Sequence of chain 3.F:
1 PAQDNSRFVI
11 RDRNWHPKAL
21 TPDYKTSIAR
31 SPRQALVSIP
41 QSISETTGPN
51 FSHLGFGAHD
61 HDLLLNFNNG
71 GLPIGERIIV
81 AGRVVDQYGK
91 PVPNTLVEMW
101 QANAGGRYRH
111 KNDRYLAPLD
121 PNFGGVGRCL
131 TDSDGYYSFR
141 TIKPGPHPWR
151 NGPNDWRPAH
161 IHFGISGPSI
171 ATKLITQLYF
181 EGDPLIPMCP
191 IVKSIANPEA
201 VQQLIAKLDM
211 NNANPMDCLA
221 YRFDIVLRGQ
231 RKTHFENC

This small molecule binds to this protein.
Small molecule (SMILES): O=[N+]([O-])c1ccc(O)c(O)c1

Binding-site contacts:
Ligand atom O10 contacts residue VAL201 of chain 3.F at 3.7 Å.
Ligand atom C6 contacts residue GLN202 of chain 3.F at 3.0 Å.
Ligand atom O7 contacts residue GLN202 of chain 3.F at 2.5 Å (h-bond).
Ligand atom N9 contacts residue LYS193 of chain 3.F at 3.4 Å (salt-bridge).
Ligand atom O8 contacts residue ILE205 of chain 3.F at 3.6 Å.
Ligand atom C5 contacts residue VAL201 of chain 3.F at 3.8 Å (hydrophobic).
Ligand atom C4 contacts residue ILE186 of chain 3.F at 4.3 Å (hydrophobic).
Ligand atom C3 contacts residue PRO187 of chain 3.F at 4.3 Å (hydrophobic).
Ligand atom C4 contacts residue VAL201 of chain 3.F at 3.8 Å (hydrophobic).
Ligand atom C5 contacts residue GLN202 of chain 3.F at 4.4 Å.
Ligand atom O11 contacts residue VAL201 of chain 3.F at 4.2 Å.
Ligand atom O7 contacts residue ILE205 of chain 3.F at 3.2 Å.
Ligand atom O11 contacts residue LYS193 of chain 3.F at 3.3 Å.
Ligand atom C1 contacts residue ILE205 of chain 3.F at 3.2 Å (hydrophobic).
Ligand atom O11 contacts residue PRO187 of chain 3.F at 3.3 Å.
Ligand atom C6 contacts residue ILE205 of chain 3.F at 3.8 Å (hydrophobic).
Ligand atom N9 contacts residue PRO187 of chain 3.F at 4.5 Å.
Ligand atom O10 contacts residue LYS193 of chain 3.F at 2.6 Å (salt-bridge).
Ligand atom C5 contacts residue ILE205 of chain 3.F at 4.5 Å (hydrophobic).
Ligand atom C3 contacts residue ILE205 of chain 3.F at 4.1 Å (hydrophobic).
Ligand atom C1 contacts residue GLN202 of chain 3.F at 3.1 Å.
Ligand atom C3 contacts residue ILE186 of chain 3.F at 3.7 Å (hydrophobic).
Ligand atom C5 contacts residue PRO198 of chain 3.F at 3.8 Å (hydrophobic).
Ligand atom C2 contacts residue ILE205 of chain 3.F at 3.4 Å (hydrophobic).
Ligand atom C6 contacts residue PRO198 of chain 3.F at 4.2 Å (hydrophobic).
Ligand atom C3 contacts residue VAL201 of chain 3.F at 4.4 Å (hydrophobic).
Ligand atom N9 contacts residue VAL201 of chain 3.F at 3.7 Å.
Ligand atom O10 contacts residue PRO198 of chain 3.F at 3.9 Å.
Ligand atom O8 contacts residue ILE186 of chain 3.F at 4.4 Å.
Ligand atom C2 contacts residue ILE186 of chain 3.F at 4.3 Å (hydrophobic).
Ligand atom O11 contacts residue ILE186 of chain 3.F at 4.0 Å.
Ligand atom N9 contacts residue ILE186 of chain 3.F at 4.4 Å.